This protein binds this small molecule.
Small molecule (SMILES): O=C(O)C(=O)CCCF

Binding-site contacts:
Ligand atom C4 contacts residue PRO1 of chain 1.G at 2.4 Å (hydrophobic).
Ligand atom C3 contacts residue PRO1 of chain 1.G at 1.3 Å (hydrophobic).
Ligand atom O8 contacts residue ARG39 of chain 1.G at 4.0 Å.
Ligand atom C5 contacts residue PRO1 of chain 1.G at 3.6 Å (hydrophobic).
Ligand atom C4 contacts residue SER37 of chain 1.G at 3.7 Å.
Ligand atom O10 contacts residue ARG39 of chain 1.G at 4.4 Å.
Ligand atom C2 contacts residue PRO1 of chain 1.G at 2.5 Å (hydrophobic).
Ligand atom C3 contacts residue ILE2 of chain 1.G at 3.7 Å (hydrophobic).
Ligand atom C3 contacts residue SER37 of chain 1.G at 3.7 Å.
Ligand atom C5 contacts residue SER37 of chain 1.G at 3.5 Å.
Ligand atom O8 contacts residue SER37 of chain 1.G at 4.0 Å.
Ligand atom O10 contacts residue SER37 of chain 1.G at 3.7 Å.
Ligand atom O7 contacts residue SER37 of chain 1.G at 3.8 Å.
Ligand atom O10 contacts residue ILE2 of chain 1.G at 4.3 Å.
Ligand atom C6 contacts residue SER37 of chain 1.G at 3.9 Å.
Ligand atom O10 contacts residue PRO1 of chain 1.G at 4.0 Å.
Ligand atom F1 contacts residue PRO1 of chain 1.G at 3.1 Å.
Ligand atom C2 contacts residue ILE2 of chain 1.G at 3.6 Å (hydrophobic).

Sequence of chain 1.G:
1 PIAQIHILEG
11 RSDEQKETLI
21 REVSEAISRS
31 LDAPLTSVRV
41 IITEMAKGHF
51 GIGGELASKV